The protein below binds the small molecule below.
Small molecule (SMILES): Cc1ccc(O)cc1

Binding-site contacts:
Ligand atom CE2 contacts residue ILE221 of chain 1.B at 4.2 Å (hydrophobic).
Ligand atom CD2 contacts residue ILE260 of chain 1.B at 4.3 Å (hydrophobic).
Ligand atom OH contacts residue HIS173 of chain 1.B at 3.3 Å.
Ligand atom OH contacts residue PHE175 of chain 1.B at 3.9 Å.
Ligand atom CD1 contacts residue PHE164 of chain 1.B at 4.1 Å (hydrophobic).
Ligand atom CD2 contacts residue VAL218 of chain 1.B at 3.9 Å (hydrophobic).
Ligand atom CB contacts residue PHE160 of chain 1.B at 3.3 Å (hydrophobic).
Ligand atom CZ contacts residue PHE175 of chain 1.B at 4.2 Å (hydrophobic).
Ligand atom CE2 contacts residue PHE175 of chain 1.B at 3.8 Å (hydrophobic).
Ligand atom CB contacts residue ILE260 of chain 1.B at 4.3 Å (hydrophobic).
Ligand atom CE2 contacts residue LEU264 of chain 1.B at 4.3 Å (hydrophobic).
Ligand atom CD2 contacts residue ILE221 of chain 1.B at 4.2 Å (hydrophobic).
Ligand atom CZ contacts residue LEU217 of chain 1.B at 4.0 Å (hydrophobic).
Ligand atom CB contacts residue ILE221 of chain 1.B at 4.5 Å (hydrophobic).
Ligand atom CB contacts residue TYR162 of chain 1.B at 3.8 Å (hydrophobic).
Ligand atom CG contacts residue ILE221 of chain 1.B at 3.8 Å (hydrophobic).
Ligand atom CD2 contacts residue LEU264 of chain 1.B at 3.5 Å (hydrophobic).
Ligand atom CG contacts residue PHE164 of chain 1.B at 4.0 Å (hydrophobic).
Ligand atom CE1 contacts residue HIS173 of chain 1.B at 4.3 Å.
Ligand atom CD1 contacts residue TYR162 of chain 1.B at 3.1 Å (hydrophobic).
Ligand atom CD2 contacts residue PHE164 of chain 1.B at 4.2 Å (hydrophobic).
Ligand atom CE1 contacts residue ILE221 of chain 1.B at 3.6 Å (hydrophobic).
Ligand atom CE1 contacts residue PHE164 of chain 1.B at 4.4 Å (hydrophobic).
Ligand atom CE1 contacts residue TYR162 of chain 1.B at 3.5 Å (hydrophobic).
Ligand atom CZ contacts residue HIS173 of chain 1.B at 4.0 Å.
Ligand atom CG contacts residue TYR162 of chain 1.B at 4.1 Å (hydrophobic).
Ligand atom CB contacts residue LEU264 of chain 1.B at 4.3 Å (hydrophobic).
Ligand atom CB contacts residue PHE164 of chain 1.B at 4.3 Å (hydrophobic).
Ligand atom OH contacts residue LEU217 of chain 1.B at 3.2 Å.
Ligand atom CZ contacts residue ILE221 of chain 1.B at 4.0 Å (hydrophobic).
Ligand atom CG contacts residue LEU264 of chain 1.B at 4.2 Å (hydrophobic).
Ligand atom CE2 contacts residue VAL218 of chain 1.B at 3.8 Å (hydrophobic).
Ligand atom CE2 contacts residue LEU217 of chain 1.B at 4.1 Å (hydrophobic).
Ligand atom CD1 contacts residue ILE221 of chain 1.B at 3.5 Å (hydrophobic).

Sequence of chain 1.B:
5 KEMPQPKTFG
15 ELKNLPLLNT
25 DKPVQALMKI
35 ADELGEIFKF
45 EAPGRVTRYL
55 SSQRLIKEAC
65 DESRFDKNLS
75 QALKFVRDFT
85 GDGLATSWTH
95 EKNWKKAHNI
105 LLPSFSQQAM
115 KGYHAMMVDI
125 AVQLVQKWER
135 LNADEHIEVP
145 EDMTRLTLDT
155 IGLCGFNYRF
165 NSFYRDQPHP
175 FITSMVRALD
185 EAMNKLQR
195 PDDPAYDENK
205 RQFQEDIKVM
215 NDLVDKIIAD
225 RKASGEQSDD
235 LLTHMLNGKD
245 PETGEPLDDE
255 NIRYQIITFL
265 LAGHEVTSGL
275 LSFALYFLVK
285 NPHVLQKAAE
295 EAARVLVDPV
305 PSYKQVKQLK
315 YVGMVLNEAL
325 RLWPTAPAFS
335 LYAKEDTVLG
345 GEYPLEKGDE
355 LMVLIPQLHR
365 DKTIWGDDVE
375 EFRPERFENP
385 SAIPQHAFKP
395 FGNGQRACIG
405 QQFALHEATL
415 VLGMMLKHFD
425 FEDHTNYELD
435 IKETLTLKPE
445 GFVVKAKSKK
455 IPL